A small-molecule ligand and the protein it binds are described below.
Small molecule (SMILES): NCC(=O)O

Binding-site contacts:
Ligand atom N contacts residue ILE89 of chain 2.B at 3.8 Å.
Ligand atom CA contacts residue LEU86 of chain 2.B at 4.2 Å (hydrophobic).
Ligand atom CA contacts residue LEU10 of chain 2.A at 4.5 Å (hydrophobic).
Ligand atom O contacts residue GLY71 of chain 2.A at 3.9 Å.
Ligand atom N contacts residue ALA81 of chain 2.B at 4.1 Å.
Ligand atom N contacts residue GLN85 of chain 2.B at 4.5 Å.
Ligand atom O contacts residue LEU10 of chain 2.A at 4.0 Å.
Ligand atom CA contacts residue ALA81 of chain 2.B at 4.4 Å (hydrophobic).
Ligand atom O contacts residue GLY75 of chain 2.A at 3.8 Å.
Ligand atom N contacts residue LEU86 of chain 2.B at 4.3 Å.

Sequence of chain 2.A:
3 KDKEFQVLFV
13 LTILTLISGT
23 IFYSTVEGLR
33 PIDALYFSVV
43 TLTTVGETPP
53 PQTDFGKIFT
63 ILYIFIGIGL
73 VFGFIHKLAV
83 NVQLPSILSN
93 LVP

Sequence of chain 2.B:
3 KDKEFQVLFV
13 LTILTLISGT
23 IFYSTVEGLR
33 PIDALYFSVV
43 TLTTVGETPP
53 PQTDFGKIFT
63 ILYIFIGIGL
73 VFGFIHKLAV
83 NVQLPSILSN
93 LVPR